This protein binds this small molecule.
Small molecule (SMILES): OC[C@@H](O)[C@H]1O[C@H](O)[C@@H](O)[C@@H](O)[C@@H]1O

Sequence of chain 1.A:
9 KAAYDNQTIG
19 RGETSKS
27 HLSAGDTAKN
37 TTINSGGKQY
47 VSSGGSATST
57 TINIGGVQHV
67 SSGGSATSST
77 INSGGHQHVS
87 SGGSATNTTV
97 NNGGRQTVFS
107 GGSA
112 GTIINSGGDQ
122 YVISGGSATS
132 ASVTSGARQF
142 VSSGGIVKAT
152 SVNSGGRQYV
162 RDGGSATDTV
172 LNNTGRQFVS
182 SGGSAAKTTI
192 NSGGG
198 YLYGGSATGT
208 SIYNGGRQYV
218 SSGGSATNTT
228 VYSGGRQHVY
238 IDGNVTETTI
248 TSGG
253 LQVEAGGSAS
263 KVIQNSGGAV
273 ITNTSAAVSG

Binding-site contacts:
Ligand atom C5 contacts residue SER185 of chain 1.A at 3.0 Å.
Ligand atom C6 contacts residue SER166 of chain 1.A at 3.2 Å.
Ligand atom O5 contacts residue SER185 of chain 1.A at 2.5 Å (h-bond).
Ligand atom O2 contacts residue THR205 of chain 1.A at 3.9 Å.
Ligand atom C3 contacts residue SER185 of chain 1.A at 3.0 Å.
Ligand atom C1 contacts residue ALA186 of chain 1.A at 4.5 Å (hydrophobic).
Ligand atom C5 contacts residue SER166 of chain 1.A at 3.5 Å.
Ligand atom C4 contacts residue ALA187 of chain 1.A at 4.4 Å (hydrophobic).
Ligand atom C3 contacts residue THR205 of chain 1.A at 3.6 Å.
Ligand atom O2 contacts residue SER203 of chain 1.A at 4.3 Å.
Ligand atom O2 contacts residue SER185 of chain 1.A at 3.5 Å (h-bond).
Ligand atom C1 contacts residue SER185 of chain 1.A at 1.3 Å.
Ligand atom C3 contacts residue ALA187 of chain 1.A at 3.9 Å (hydrophobic).
Ligand atom C3 contacts residue ALA186 of chain 1.A at 4.2 Å (hydrophobic).
Ligand atom C2 contacts residue SER203 of chain 1.A at 4.2 Å.
Ligand atom C2 contacts residue THR205 of chain 1.A at 4.0 Å.
Ligand atom O3 contacts residue ALA187 of chain 1.A at 3.8 Å.
Ligand atom O7 contacts residue SER166 of chain 1.A at 4.1 Å.
Ligand atom C2 contacts residue SER185 of chain 1.A at 2.3 Å.
Ligand atom O3 contacts residue ALA186 of chain 1.A at 4.5 Å.
Ligand atom C6 contacts residue SER185 of chain 1.A at 4.3 Å.
Ligand atom O4 contacts residue ALA187 of chain 1.A at 3.6 Å.
Ligand atom C7 contacts residue SER166 of chain 1.A at 2.8 Å.
Ligand atom O3 contacts residue SER185 of chain 1.A at 4.3 Å.
Ligand atom O3 contacts residue THR205 of chain 1.A at 2.6 Å (h-bond).
Ligand atom O4 contacts residue SER166 of chain 1.A at 4.4 Å.
Ligand atom C4 contacts residue SER185 of chain 1.A at 3.5 Å.